Binding-site contacts:
Ligand atom O3P contacts residue HIS32 of chain 1.F at 3.6 Å.
Ligand atom P contacts residue SER142 of chain 1.F at 4.1 Å.
Ligand atom O1P contacts residue HIS32 of chain 1.F at 3.9 Å.
Ligand atom O3P contacts residue SER143 of chain 1.F at 3.5 Å (h-bond).
Ligand atom O1P contacts residue EDO1 of chain 1.P at 4.3 Å.
Ligand atom C1 contacts residue SER142 of chain 1.F at 4.0 Å.
Ligand atom O3P contacts residue EDO1 of chain 1.P at 3.9 Å.
Ligand atom O2P contacts residue SER142 of chain 1.F at 3.8 Å.
Ligand atom O2 contacts residue SER143 of chain 1.F at 2.8 Å (h-bond).
Ligand atom O3P contacts residue SER142 of chain 1.F at 3.4 Å.
Ligand atom O2P contacts residue ARG105 of chain 1.F at 3.9 Å.
Ligand atom O2 contacts residue SER144 of chain 1.F at 2.8 Å (h-bond).
Ligand atom O1 contacts residue SER144 of chain 1.F at 3.1 Å (h-bond).
Ligand atom C1 contacts residue SER144 of chain 1.F at 3.5 Å.
Ligand atom C1 contacts residue SER143 of chain 1.F at 4.0 Å.
Ligand atom O2 contacts residue SER142 of chain 1.F at 3.4 Å.
Ligand atom P contacts residue HIS32 of chain 1.F at 4.4 Å.

The protein below binds the small molecule below.
Small molecule (SMILES): O=C(O)CP(=O)(O)O

Sequence of chain 1.F:
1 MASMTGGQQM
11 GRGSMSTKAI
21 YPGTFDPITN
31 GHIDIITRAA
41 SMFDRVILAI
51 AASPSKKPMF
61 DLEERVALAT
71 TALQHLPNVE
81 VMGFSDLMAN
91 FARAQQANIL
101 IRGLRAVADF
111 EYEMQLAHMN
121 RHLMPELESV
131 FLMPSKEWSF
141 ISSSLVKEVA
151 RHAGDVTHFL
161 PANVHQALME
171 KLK